Sequence of chain 1.D:
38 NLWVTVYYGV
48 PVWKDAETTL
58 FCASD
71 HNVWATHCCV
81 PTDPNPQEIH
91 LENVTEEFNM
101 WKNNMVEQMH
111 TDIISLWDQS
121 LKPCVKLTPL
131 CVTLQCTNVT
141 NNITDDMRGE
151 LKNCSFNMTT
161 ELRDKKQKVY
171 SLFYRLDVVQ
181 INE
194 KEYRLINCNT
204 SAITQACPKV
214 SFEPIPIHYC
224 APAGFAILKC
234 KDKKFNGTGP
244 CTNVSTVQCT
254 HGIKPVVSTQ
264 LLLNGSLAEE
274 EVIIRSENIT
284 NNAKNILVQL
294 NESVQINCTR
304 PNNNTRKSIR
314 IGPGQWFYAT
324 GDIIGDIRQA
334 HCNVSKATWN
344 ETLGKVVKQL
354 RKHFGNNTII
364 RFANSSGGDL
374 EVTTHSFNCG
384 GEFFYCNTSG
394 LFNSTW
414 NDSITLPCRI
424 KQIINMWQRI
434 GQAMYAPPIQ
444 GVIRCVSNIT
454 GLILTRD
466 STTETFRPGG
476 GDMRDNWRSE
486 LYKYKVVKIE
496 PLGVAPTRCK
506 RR

Binding-site contacts:
Ligand atom O6 contacts residue SER296 of chain 1.D at 3.2 Å (h-bond).
Ligand atom C8 contacts residue ASN267 of chain 1.D at 3.6 Å.
Ligand atom C8 contacts residue NAG1 of chain 1.M at 3.5 Å.
Ligand atom O5 contacts residue SER296 of chain 1.D at 3.0 Å (h-bond).
Ligand atom O7 contacts residue ASN267 of chain 1.D at 4.4 Å.
Ligand atom C7 contacts residue ASN451 of chain 1.D at 3.3 Å.
Ligand atom O5 contacts residue ASN451 of chain 1.D at 2.4 Å (h-bond).
Ligand atom C5 contacts residue SER296 of chain 1.D at 4.1 Å.
Ligand atom C7 contacts residue ASN267 of chain 1.D at 4.3 Å.
Ligand atom C5 contacts residue ASN451 of chain 1.D at 3.8 Å.
Ligand atom N2 contacts residue ASN451 of chain 1.D at 2.9 Å (h-bond).
Ligand atom O7 contacts residue ASN451 of chain 1.D at 3.6 Å.
Ligand atom C6 contacts residue SER296 of chain 1.D at 4.0 Å.
Ligand atom C3 contacts residue ASN451 of chain 1.D at 3.9 Å.
Ligand atom C4 contacts residue ASN451 of chain 1.D at 4.3 Å.
Ligand atom C1 contacts residue ASN451 of chain 1.D at 1.5 Å.
Ligand atom C1 contacts residue SER296 of chain 1.D at 3.8 Å.
Ligand atom C2 contacts residue ASN451 of chain 1.D at 2.5 Å.
Ligand atom C8 contacts residue ASN451 of chain 1.D at 3.6 Å.

This protein binds this small molecule.
Small molecule (SMILES): CC(=O)N[C@@H]1[C@@H](O)[C@H](O)[C@@H](CO)O[C@H]1O